Sequence of chain 1.A:
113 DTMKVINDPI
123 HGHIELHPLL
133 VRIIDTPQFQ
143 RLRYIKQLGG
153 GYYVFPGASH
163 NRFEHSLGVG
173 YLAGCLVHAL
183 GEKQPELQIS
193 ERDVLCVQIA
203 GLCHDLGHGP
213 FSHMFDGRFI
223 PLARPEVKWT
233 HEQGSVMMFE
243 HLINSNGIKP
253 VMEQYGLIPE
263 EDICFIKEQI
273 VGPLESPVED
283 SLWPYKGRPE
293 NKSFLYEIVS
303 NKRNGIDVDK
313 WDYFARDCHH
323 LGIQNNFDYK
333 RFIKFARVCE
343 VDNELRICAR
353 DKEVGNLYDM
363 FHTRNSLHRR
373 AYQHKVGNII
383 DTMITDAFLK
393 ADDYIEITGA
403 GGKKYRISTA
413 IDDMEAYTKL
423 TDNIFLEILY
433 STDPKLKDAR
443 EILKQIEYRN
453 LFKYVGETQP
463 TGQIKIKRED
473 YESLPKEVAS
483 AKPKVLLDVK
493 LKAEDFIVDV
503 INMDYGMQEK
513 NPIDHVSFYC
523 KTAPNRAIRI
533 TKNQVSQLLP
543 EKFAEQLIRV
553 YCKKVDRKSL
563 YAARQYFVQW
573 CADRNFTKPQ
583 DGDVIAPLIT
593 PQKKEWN

A protein and the small-molecule ligand that binds it are described below.
Small molecule (SMILES): Nc1nc(=O)c2ncn([C@H]3C[C@H](O)[C@@H](CO[P](=O)(S)OP(=O)(O)OP(=O)(O)O)O3)c2[nH]1

Binding-site contacts:
Ligand atom C6 contacts residue TYR374 of chain 1.A at 3.5 Å (hydrophobic).
Ligand atom O3' contacts residue TYR315 of chain 1.A at 3.9 Å.
Ligand atom N1 contacts residue GLN375 of chain 1.A at 3.1 Å (h-bond).
Ligand atom C2' contacts residue TYR374 of chain 1.A at 3.6 Å (hydrophobic).
Ligand atom C2' contacts residue LEU150 of chain 1.A at 3.5 Å (hydrophobic).
Ligand atom S1A contacts residue ARG164 of chain 1.A at 3.1 Å (salt-bridge).
Ligand atom O1G contacts residue LYS312 of chain 1.A at 3.7 Å.
Ligand atom O2G contacts residue TYR315 of chain 1.A at 3.9 Å.
Ligand atom C5 contacts residue HIS215 of chain 1.A at 3.5 Å.
Ligand atom O6 contacts residue HIS215 of chain 1.A at 3.5 Å.
Ligand atom N7 contacts residue TYR374 of chain 1.A at 3.9 Å.
Ligand atom N3 contacts residue HIS215 of chain 1.A at 4.0 Å.
Ligand atom N1 contacts residue HIS215 of chain 1.A at 3.1 Å (h-bond).
Ligand atom C4' contacts residue ARG164 of chain 1.A at 4.0 Å.
Ligand atom C8 contacts residue LEU150 of chain 1.A at 3.7 Å (hydrophobic).
Ligand atom C1' contacts residue LEU150 of chain 1.A at 4.0 Å (hydrophobic).
Ligand atom C6 contacts residue HIS215 of chain 1.A at 3.3 Å.
Ligand atom S1A contacts residue ASP207 of chain 1.A at 3.9 Å.
Ligand atom PG contacts residue TYR315 of chain 1.A at 3.9 Å.
Ligand atom C3' contacts residue ASP319 of chain 1.A at 4.0 Å.
Ligand atom N2 contacts residue HIS370 of chain 1.A at 3.6 Å.
Ligand atom C2 contacts residue GLN375 of chain 1.A at 4.0 Å.
Ligand atom C4 contacts residue HIS215 of chain 1.A at 4.0 Å.
Ligand atom O1G contacts residue TYR315 of chain 1.A at 2.8 Å (h-bond).
Ligand atom O2G contacts residue ARG366 of chain 1.A at 3.0 Å (salt-bridge).
Ligand atom C6 contacts residue GLN375 of chain 1.A at 3.2 Å.
Ligand atom O6 contacts residue GLN375 of chain 1.A at 3.1 Å (h-bond).
Ligand atom O3' contacts residue GLN149 of chain 1.A at 2.7 Å (h-bond).
Ligand atom N7 contacts residue HIS215 of chain 1.A at 4.0 Å.
Ligand atom N2 contacts residue HIS215 of chain 1.A at 3.9 Å.
Ligand atom O3G contacts residue LYS312 of chain 1.A at 3.5 Å (salt-bridge).
Ligand atom C2 contacts residue HIS215 of chain 1.A at 3.5 Å.
Ligand atom O1B contacts residue ASP311 of chain 1.A at 2.8 Å (salt-bridge).
Ligand atom O3' contacts residue ASP319 of chain 1.A at 3.6 Å (salt-bridge).
Ligand atom O2A contacts residue ARG164 of chain 1.A at 4.0 Å.
Ligand atom C5 contacts residue TYR374 of chain 1.A at 3.9 Å (hydrophobic).
Ligand atom C2' contacts residue ASP319 of chain 1.A at 4.0 Å.
Ligand atom O4' contacts residue ARG164 of chain 1.A at 4.1 Å.
Ligand atom O6 contacts residue TYR374 of chain 1.A at 3.0 Å (h-bond).
Ligand atom C3' contacts residue TYR315 of chain 1.A at 3.9 Å (hydrophobic).